Sequence of chain 1.A:
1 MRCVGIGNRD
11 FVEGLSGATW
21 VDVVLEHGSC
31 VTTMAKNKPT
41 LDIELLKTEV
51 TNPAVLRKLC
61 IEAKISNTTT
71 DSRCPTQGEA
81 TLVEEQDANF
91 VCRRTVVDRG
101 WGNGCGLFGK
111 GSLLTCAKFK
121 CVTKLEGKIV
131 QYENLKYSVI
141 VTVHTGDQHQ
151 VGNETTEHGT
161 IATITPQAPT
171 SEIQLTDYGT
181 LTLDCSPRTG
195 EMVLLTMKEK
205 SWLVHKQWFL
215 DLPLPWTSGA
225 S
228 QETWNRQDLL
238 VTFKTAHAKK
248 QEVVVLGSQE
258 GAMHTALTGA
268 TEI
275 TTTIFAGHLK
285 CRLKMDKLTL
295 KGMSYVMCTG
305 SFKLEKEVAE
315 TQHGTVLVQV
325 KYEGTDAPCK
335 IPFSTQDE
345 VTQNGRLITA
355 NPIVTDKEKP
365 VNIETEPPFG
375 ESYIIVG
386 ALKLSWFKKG

This small molecule binds to this protein.
Small molecule (SMILES): CC(=O)N[C@@H]1[C@@H](O)[C@H](O)[C@@H](CO)O[C@H]1O

Binding-site contacts:
Ligand atom O6 contacts residue ASN67 of chain 1.A at 3.7 Å.
Ligand atom C6 contacts residue ASN67 of chain 1.A at 4.4 Å.
Ligand atom C1 contacts residue ASN67 of chain 1.A at 1.4 Å.
Ligand atom C3 contacts residue ASN67 of chain 1.A at 3.9 Å.
Ligand atom C5 contacts residue ASN67 of chain 1.A at 3.6 Å.
Ligand atom C2 contacts residue ASN67 of chain 1.A at 2.5 Å.
Ligand atom C7 contacts residue ASN67 of chain 1.A at 3.1 Å.
Ligand atom N2 contacts residue ASN67 of chain 1.A at 3.1 Å (h-bond).
Ligand atom C8 contacts residue ASN67 of chain 1.A at 4.4 Å.
Ligand atom C4 contacts residue ASN67 of chain 1.A at 4.2 Å.
Ligand atom O7 contacts residue ASN67 of chain 1.A at 2.6 Å (h-bond).
Ligand atom O5 contacts residue ASN67 of chain 1.A at 2.3 Å (h-bond).